Sequence of chain 1.A:
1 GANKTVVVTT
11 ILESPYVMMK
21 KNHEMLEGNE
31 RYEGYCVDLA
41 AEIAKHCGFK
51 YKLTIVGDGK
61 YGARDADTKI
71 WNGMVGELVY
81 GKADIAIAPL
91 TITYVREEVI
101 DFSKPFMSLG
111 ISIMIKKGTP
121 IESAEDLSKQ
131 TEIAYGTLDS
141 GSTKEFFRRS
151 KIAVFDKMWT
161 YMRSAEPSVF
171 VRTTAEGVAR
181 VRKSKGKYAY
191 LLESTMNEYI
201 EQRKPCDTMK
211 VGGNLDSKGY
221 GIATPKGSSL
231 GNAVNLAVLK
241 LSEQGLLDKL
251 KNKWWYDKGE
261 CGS

Binding-site contacts:
Ligand atom CD contacts residue LEU138 of chain 1.A at 4.0 Å (hydrophobic).
Ligand atom CA contacts residue PRO89 of chain 1.A at 4.0 Å (hydrophobic).
Ligand atom CB contacts residue LEU138 of chain 1.A at 4.1 Å (hydrophobic).
Ligand atom CB contacts residue TYR61 of chain 1.A at 3.5 Å (hydrophobic).
Ligand atom C contacts residue THR91 of chain 1.A at 3.6 Å.
Ligand atom N contacts residue TYR220 of chain 1.A at 3.7 Å.
Ligand atom O contacts residue GLY141 of chain 1.A at 3.3 Å.
Ligand atom OE2 contacts residue THR143 of chain 1.A at 3.1 Å (h-bond).
Ligand atom OXT contacts residue TYR61 of chain 1.A at 3.6 Å.
Ligand atom C contacts residue TYR61 of chain 1.A at 3.7 Å (hydrophobic).
Ligand atom CD contacts residue THR143 of chain 1.A at 3.3 Å.
Ligand atom CA contacts residue GLU193 of chain 1.A at 3.4 Å.
Ligand atom CA contacts residue THR91 of chain 1.A at 3.4 Å.
Ligand atom OXT contacts residue PRO89 of chain 1.A at 3.7 Å.
Ligand atom OE1 contacts residue THR143 of chain 1.A at 2.7 Å (h-bond).
Ligand atom N contacts residue GLU193 of chain 1.A at 2.8 Å (salt-bridge).
Ligand atom CG contacts residue TYR61 of chain 1.A at 4.2 Å (hydrophobic).
Ligand atom OE2 contacts residue LEU138 of chain 1.A at 4.2 Å.
Ligand atom OXT contacts residue LEU90 of chain 1.A at 3.5 Å.
Ligand atom O contacts residue ARG96 of chain 1.A at 2.8 Å (salt-bridge).
Ligand atom N contacts residue TYR61 of chain 1.A at 4.1 Å.
Ligand atom O contacts residue TYR61 of chain 1.A at 3.5 Å.
Ligand atom OXT contacts residue THR91 of chain 1.A at 2.9 Å (h-bond).
Ligand atom OXT contacts residue ARG96 of chain 1.A at 2.8 Å (salt-bridge).
Ligand atom N contacts residue THR91 of chain 1.A at 2.8 Å (h-bond).
Ligand atom OXT contacts residue SER142 of chain 1.A at 4.0 Å.
Ligand atom C contacts residue SER142 of chain 1.A at 3.3 Å.
Ligand atom N contacts residue PRO89 of chain 1.A at 2.8 Å (h-bond).
Ligand atom O contacts residue SER142 of chain 1.A at 2.9 Å (h-bond).
Ligand atom CG contacts residue LEU138 of chain 1.A at 3.7 Å (hydrophobic).
Ligand atom OE2 contacts residue GLY141 of chain 1.A at 3.7 Å.
Ligand atom CA contacts residue SER142 of chain 1.A at 3.3 Å.
Ligand atom CB contacts residue GLU193 of chain 1.A at 4.1 Å.
Ligand atom OE1 contacts residue GLU193 of chain 1.A at 3.8 Å.
Ligand atom CG contacts residue GLU193 of chain 1.A at 3.6 Å.
Ligand atom N contacts residue SER142 of chain 1.A at 4.0 Å.
Ligand atom CD contacts residue GLU193 of chain 1.A at 3.9 Å.
Ligand atom CA contacts residue TYR61 of chain 1.A at 4.1 Å (hydrophobic).
Ligand atom C contacts residue ARG96 of chain 1.A at 3.5 Å.
Ligand atom OE2 contacts residue SER142 of chain 1.A at 3.3 Å (h-bond).

This protein binds this small molecule.
Small molecule (SMILES): N[C@@H](CCC(=O)O)C(=O)O